This small molecule binds to this protein.
Small molecule (SMILES): Cc1cc(OCCCc2c(C(=O)O)sc3ccccc23)cc(C)c1Cl

Binding-site contacts:
Ligand atom CAV contacts residue THR96 of chain 1.H at 3.8 Å.
Ligand atom CAB contacts residue LEU97 of chain 1.H at 3.7 Å (hydrophobic).
Ligand atom CAA contacts residue LEU65 of chain 1.H at 3.8 Å (hydrophobic).
Ligand atom CAL contacts residue LEU97 of chain 1.H at 3.9 Å (hydrophobic).
Ligand atom CAQ contacts residue VAL83 of chain 1.H at 4.0 Å (hydrophobic).
Ligand atom OAC contacts residue ARG93 of chain 1.H at 2.3 Å (salt-bridge).
Ligand atom CAS contacts residue PHE100 of chain 1.H at 3.5 Å (hydrophobic).
Ligand atom CL contacts residue LEU76 of chain 1.H at 3.8 Å.
Ligand atom OAD contacts residue ARG93 of chain 1.H at 3.3 Å (salt-bridge).
Ligand atom CAN contacts residue LEU97 of chain 1.H at 3.9 Å (hydrophobic).
Ligand atom CAU contacts residue PHE100 of chain 1.H at 3.6 Å (hydrophobic).
Ligand atom CAK contacts residue LEU97 of chain 1.H at 3.6 Å (hydrophobic).
Ligand atom CAQ contacts residue ARG93 of chain 1.H at 3.2 Å.
Ligand atom CAS contacts residue MET80 of chain 1.H at 3.5 Å (hydrophobic).
Ligand atom CAI contacts residue THR96 of chain 1.H at 3.9 Å.
Ligand atom CAB contacts residue MET80 of chain 1.H at 3.9 Å (hydrophobic).
Ligand atom CAG contacts residue PHE58 of chain 1.H at 3.5 Å (hydrophobic).
Ligand atom CAV contacts residue VAL83 of chain 1.H at 3.8 Å (hydrophobic).
Ligand atom CAU contacts residue MET80 of chain 1.H at 3.6 Å (hydrophobic).
Ligand atom CAF contacts residue MET61 of chain 1.H at 3.8 Å (hydrophobic).
Ligand atom CAH contacts residue MET61 of chain 1.H at 3.9 Å (hydrophobic).
Ligand atom CAK contacts residue PHE100 of chain 1.H at 3.7 Å (hydrophobic).
Ligand atom CAF contacts residue PHE58 of chain 1.H at 4.0 Å (hydrophobic).
Ligand atom CAA contacts residue VAL79 of chain 1.H at 3.9 Å (hydrophobic).
Ligand atom CAT contacts residue MET80 of chain 1.H at 3.5 Å (hydrophobic).
Ligand atom CAN contacts residue THR96 of chain 1.H at 3.5 Å.
Ligand atom CAR contacts residue MET80 of chain 1.H at 3.7 Å (hydrophobic).
Ligand atom CAB contacts residue GLY101 of chain 1.H at 3.6 Å.
Ligand atom CAY contacts residue THR96 of chain 1.H at 3.9 Å.
Ligand atom CAW contacts residue VAL83 of chain 1.H at 3.6 Å (hydrophobic).
Ligand atom OAO contacts residue LEU97 of chain 1.H at 3.9 Å.
Ligand atom S contacts residue VAL83 of chain 1.H at 3.8 Å.
Ligand atom OAD contacts residue VAL83 of chain 1.H at 3.8 Å.
Ligand atom CAJ contacts residue MET80 of chain 1.H at 3.5 Å (hydrophobic).
Ligand atom CAK contacts residue MET80 of chain 1.H at 3.4 Å (hydrophobic).
Ligand atom CAA contacts residue MET80 of chain 1.H at 3.9 Å (hydrophobic).
Ligand atom CAG contacts residue PHE100 of chain 1.H at 3.8 Å (hydrophobic).
Ligand atom CAB contacts residue PHE100 of chain 1.H at 3.9 Å (hydrophobic).
Ligand atom CAB contacts residue ILE124 of chain 1.H at 4.0 Å (hydrophobic).
Ligand atom CAM contacts residue LEU97 of chain 1.H at 3.5 Å (hydrophobic).

Sequence of chain 1.H:
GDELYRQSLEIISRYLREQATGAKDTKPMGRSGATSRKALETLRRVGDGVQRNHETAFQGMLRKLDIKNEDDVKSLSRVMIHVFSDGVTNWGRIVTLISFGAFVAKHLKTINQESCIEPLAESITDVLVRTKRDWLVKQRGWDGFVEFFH